A small-molecule ligand and the protein it binds are described below.
Small molecule (SMILES): OC[C@@]1(O)OC[C@@H](O)[C@@H](O)[C@@H]1O

Sequence of chain 2.A:
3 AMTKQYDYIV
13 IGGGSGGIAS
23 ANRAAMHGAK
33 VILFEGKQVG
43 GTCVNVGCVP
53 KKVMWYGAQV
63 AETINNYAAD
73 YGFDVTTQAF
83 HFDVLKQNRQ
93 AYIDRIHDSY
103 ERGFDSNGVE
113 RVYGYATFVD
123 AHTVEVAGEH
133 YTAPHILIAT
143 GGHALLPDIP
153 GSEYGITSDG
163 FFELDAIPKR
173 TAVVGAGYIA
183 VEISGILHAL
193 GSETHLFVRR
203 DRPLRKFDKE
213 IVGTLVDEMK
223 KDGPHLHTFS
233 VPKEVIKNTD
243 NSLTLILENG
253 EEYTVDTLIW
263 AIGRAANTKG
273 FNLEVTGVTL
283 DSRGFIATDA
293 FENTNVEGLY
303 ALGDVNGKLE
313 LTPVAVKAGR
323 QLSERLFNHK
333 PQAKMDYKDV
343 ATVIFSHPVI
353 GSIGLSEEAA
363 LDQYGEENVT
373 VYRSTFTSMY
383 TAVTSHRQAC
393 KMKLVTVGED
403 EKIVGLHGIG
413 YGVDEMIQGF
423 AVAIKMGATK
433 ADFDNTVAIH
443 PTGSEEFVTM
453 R

Sequence of chain 2.B:
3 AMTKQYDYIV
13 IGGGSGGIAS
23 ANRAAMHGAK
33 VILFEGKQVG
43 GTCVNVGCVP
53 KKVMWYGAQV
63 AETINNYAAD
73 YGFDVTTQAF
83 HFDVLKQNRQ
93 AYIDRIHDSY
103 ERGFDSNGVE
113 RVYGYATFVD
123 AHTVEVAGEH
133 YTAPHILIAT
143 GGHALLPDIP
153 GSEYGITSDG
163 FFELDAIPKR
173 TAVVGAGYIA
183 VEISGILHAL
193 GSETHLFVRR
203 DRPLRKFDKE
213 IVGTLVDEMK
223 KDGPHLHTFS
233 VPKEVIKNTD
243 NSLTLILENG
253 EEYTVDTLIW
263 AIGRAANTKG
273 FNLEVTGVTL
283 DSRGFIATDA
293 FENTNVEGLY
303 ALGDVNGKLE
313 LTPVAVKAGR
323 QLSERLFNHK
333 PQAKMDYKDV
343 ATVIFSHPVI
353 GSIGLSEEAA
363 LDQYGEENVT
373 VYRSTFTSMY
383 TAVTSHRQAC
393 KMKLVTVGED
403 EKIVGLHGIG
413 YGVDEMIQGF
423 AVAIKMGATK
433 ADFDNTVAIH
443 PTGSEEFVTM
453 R

Binding-site contacts:
Ligand atom C6 contacts residue GLU417 of chain 2.A at 3.9 Å.
Ligand atom C5 contacts residue GLU417 of chain 2.A at 3.9 Å.
Ligand atom O2 contacts residue GLY414 of chain 2.B at 3.5 Å.
Ligand atom C1 contacts residue TYR413 of chain 2.A at 3.4 Å (hydrophobic).
Ligand atom C3 contacts residue TYR413 of chain 2.A at 3.7 Å (hydrophobic).
Ligand atom C6 contacts residue GLU417 of chain 2.B at 4.0 Å.
Ligand atom O6 contacts residue ASP416 of chain 2.B at 4.2 Å.
Ligand atom C4 contacts residue TYR413 of chain 2.B at 3.6 Å (hydrophobic).
Ligand atom O5 contacts residue GLY414 of chain 2.A at 3.5 Å.
Ligand atom O6 contacts residue GLU417 of chain 2.B at 3.5 Å.
Ligand atom C2 contacts residue ASP416 of chain 2.B at 3.8 Å.
Ligand atom O3 contacts residue TYR413 of chain 2.B at 3.3 Å (h-bond).
Ligand atom C3 contacts residue TYR413 of chain 2.B at 4.0 Å (hydrophobic).
Ligand atom C4 contacts residue GLY414 of chain 2.B at 4.2 Å.
Ligand atom C2 contacts residue TYR413 of chain 2.A at 4.3 Å (hydrophobic).
Ligand atom O2 contacts residue ASP416 of chain 2.B at 3.0 Å (salt-bridge).
Ligand atom O4 contacts residue TYR413 of chain 2.B at 2.8 Å (h-bond).
Ligand atom O1 contacts residue GLU417 of chain 2.B at 4.3 Å.
Ligand atom C1 contacts residue ASP416 of chain 2.B at 3.6 Å.
Ligand atom O1 contacts residue TYR413 of chain 2.A at 4.2 Å.
Ligand atom C5 contacts residue GLY414 of chain 2.B at 4.3 Å.
Ligand atom C5 contacts residue GLY414 of chain 2.A at 4.3 Å.
Ligand atom C6 contacts residue GLY414 of chain 2.B at 4.0 Å.
Ligand atom C1 contacts residue TYR58 of chain 2.B at 4.2 Å (hydrophobic).
Ligand atom O3 contacts residue TYR413 of chain 2.A at 3.5 Å (h-bond).
Ligand atom O6 contacts residue GLY414 of chain 2.A at 3.6 Å.
Ligand atom O1 contacts residue TYR58 of chain 2.B at 3.8 Å.
Ligand atom C5 contacts residue ASP416 of chain 2.A at 3.8 Å.
Ligand atom O1 contacts residue ASP416 of chain 2.B at 2.5 Å (salt-bridge).
Ligand atom O1 contacts residue TRP57 of chain 2.B at 3.7 Å.
Ligand atom C2 contacts residue GLU417 of chain 2.B at 4.5 Å.
Ligand atom O4 contacts residue GLN61 of chain 2.A at 3.5 Å (h-bond).
Ligand atom O5 contacts residue ASP416 of chain 2.A at 3.0 Å (salt-bridge).
Ligand atom C6 contacts residue GLY414 of chain 2.A at 3.9 Å.